This small molecule binds to this protein.
Small molecule (SMILES): N[C@H](Cc1nsnc1O)C(=O)O

Sequence of chain 2.C:
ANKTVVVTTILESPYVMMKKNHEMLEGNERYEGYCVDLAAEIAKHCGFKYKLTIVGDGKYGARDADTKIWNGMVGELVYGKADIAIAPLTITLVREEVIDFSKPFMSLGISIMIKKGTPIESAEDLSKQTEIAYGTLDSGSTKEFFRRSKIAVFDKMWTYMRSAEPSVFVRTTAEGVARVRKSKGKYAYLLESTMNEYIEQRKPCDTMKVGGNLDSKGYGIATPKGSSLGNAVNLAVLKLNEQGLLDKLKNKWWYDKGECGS

Binding-site contacts:
Ligand atom CD2 contacts residue THR143 of chain 2.C at 3.5 Å.
Ligand atom OD2 contacts residue THR143 of chain 2.C at 2.6 Å (h-bond).
Ligand atom CA contacts residue TYR61 of chain 2.C at 3.6 Å (hydrophobic).
Ligand atom O contacts residue LEU90 of chain 2.C at 3.6 Å.
Ligand atom N contacts residue PRO89 of chain 2.C at 2.8 Å (h-bond).
Ligand atom SE1 contacts residue MET196 of chain 2.C at 3.4 Å.
Ligand atom CA contacts residue GLU193 of chain 2.C at 3.7 Å.
Ligand atom ND1 contacts residue GLU193 of chain 2.C at 3.0 Å (salt-bridge).
Ligand atom OXT contacts residue TYR61 of chain 2.C at 3.4 Å.
Ligand atom C contacts residue SER142 of chain 2.C at 3.4 Å.
Ligand atom SE1 contacts residue GLU193 of chain 2.C at 3.8 Å.
Ligand atom OXT contacts residue SER142 of chain 2.C at 3.1 Å (h-bond).
Ligand atom O contacts residue THR91 of chain 2.C at 2.7 Å (h-bond).
Ligand atom O contacts residue TYR61 of chain 2.C at 3.7 Å.
Ligand atom OXT contacts residue ARG96 of chain 2.C at 2.9 Å (salt-bridge).
Ligand atom CB contacts residue SER142 of chain 2.C at 3.5 Å.
Ligand atom CD2 contacts residue GLU193 of chain 2.C at 3.9 Å.
Ligand atom NE2 contacts residue LEU192 of chain 2.C at 3.7 Å.
Ligand atom C contacts residue ARG96 of chain 2.C at 3.4 Å.
Ligand atom SE1 contacts residue THR174 of chain 2.C at 4.0 Å.
Ligand atom OXT contacts residue GLY141 of chain 2.C at 3.4 Å.
Ligand atom ND1 contacts residue MET196 of chain 2.C at 3.5 Å.
Ligand atom CA contacts residue PRO89 of chain 2.C at 3.8 Å (hydrophobic).
Ligand atom O contacts residue PRO89 of chain 2.C at 3.6 Å.
Ligand atom CD2 contacts residue LEU138 of chain 2.C at 4.1 Å (hydrophobic).
Ligand atom O contacts residue SER142 of chain 2.C at 3.8 Å.
Ligand atom N contacts residue TYR220 of chain 2.C at 3.6 Å.
Ligand atom O contacts residue ARG96 of chain 2.C at 2.8 Å (salt-bridge).
Ligand atom OD2 contacts residue LEU138 of chain 2.C at 4.1 Å.
Ligand atom C contacts residue TYR61 of chain 2.C at 3.5 Å (hydrophobic).
Ligand atom CA contacts residue SER142 of chain 2.C at 3.9 Å.
Ligand atom ND1 contacts residue TYR61 of chain 2.C at 3.9 Å.
Ligand atom N contacts residue TYR61 of chain 2.C at 3.9 Å.
Ligand atom N contacts residue GLU193 of chain 2.C at 2.8 Å (salt-bridge).
Ligand atom CA contacts residue THR91 of chain 2.C at 3.8 Å.
Ligand atom NE2 contacts residue GLU193 of chain 2.C at 3.6 Å (salt-bridge).
Ligand atom N contacts residue THR91 of chain 2.C at 2.9 Å (h-bond).
Ligand atom CG contacts residue GLU193 of chain 2.C at 3.4 Å.
Ligand atom C contacts residue THR91 of chain 2.C at 3.6 Å.
Ligand atom CB contacts residue GLU193 of chain 2.C at 3.5 Å.